This small molecule binds to this protein.
Small molecule (SMILES): CC(=O)N[C@@H]1[C@@H](O)[C@H](O)[C@@H](CO)O[C@H]1O

Binding-site contacts:
Ligand atom O7 contacts residue ASN282 of chain 1.C at 4.5 Å.
Ligand atom C5 contacts residue ASN282 of chain 1.C at 3.6 Å.
Ligand atom C2 contacts residue ASN282 of chain 1.C at 2.5 Å.
Ligand atom C8 contacts residue ASN282 of chain 1.C at 3.5 Å.
Ligand atom C8 contacts residue GLU281 of chain 1.C at 3.4 Å.
Ligand atom C3 contacts residue ASN282 of chain 1.C at 3.8 Å.
Ligand atom C7 contacts residue ASN282 of chain 1.C at 3.6 Å.
Ligand atom C4 contacts residue ASN282 of chain 1.C at 4.2 Å.
Ligand atom O6 contacts residue ASN282 of chain 1.C at 4.5 Å.
Ligand atom C1 contacts residue ASN282 of chain 1.C at 1.4 Å.
Ligand atom N2 contacts residue ASN280 of chain 1.C at 4.1 Å.
Ligand atom C7 contacts residue ASN280 of chain 1.C at 4.5 Å.
Ligand atom N2 contacts residue ASN282 of chain 1.C at 3.0 Å (h-bond).
Ligand atom O7 contacts residue GLU281 of chain 1.C at 3.0 Å (salt-bridge).
Ligand atom O5 contacts residue ASN282 of chain 1.C at 2.3 Å (h-bond).
Ligand atom C7 contacts residue GLU281 of chain 1.C at 3.6 Å.
Ligand atom O7 contacts residue ASN280 of chain 1.C at 4.2 Å.

Sequence of chain 1.C:
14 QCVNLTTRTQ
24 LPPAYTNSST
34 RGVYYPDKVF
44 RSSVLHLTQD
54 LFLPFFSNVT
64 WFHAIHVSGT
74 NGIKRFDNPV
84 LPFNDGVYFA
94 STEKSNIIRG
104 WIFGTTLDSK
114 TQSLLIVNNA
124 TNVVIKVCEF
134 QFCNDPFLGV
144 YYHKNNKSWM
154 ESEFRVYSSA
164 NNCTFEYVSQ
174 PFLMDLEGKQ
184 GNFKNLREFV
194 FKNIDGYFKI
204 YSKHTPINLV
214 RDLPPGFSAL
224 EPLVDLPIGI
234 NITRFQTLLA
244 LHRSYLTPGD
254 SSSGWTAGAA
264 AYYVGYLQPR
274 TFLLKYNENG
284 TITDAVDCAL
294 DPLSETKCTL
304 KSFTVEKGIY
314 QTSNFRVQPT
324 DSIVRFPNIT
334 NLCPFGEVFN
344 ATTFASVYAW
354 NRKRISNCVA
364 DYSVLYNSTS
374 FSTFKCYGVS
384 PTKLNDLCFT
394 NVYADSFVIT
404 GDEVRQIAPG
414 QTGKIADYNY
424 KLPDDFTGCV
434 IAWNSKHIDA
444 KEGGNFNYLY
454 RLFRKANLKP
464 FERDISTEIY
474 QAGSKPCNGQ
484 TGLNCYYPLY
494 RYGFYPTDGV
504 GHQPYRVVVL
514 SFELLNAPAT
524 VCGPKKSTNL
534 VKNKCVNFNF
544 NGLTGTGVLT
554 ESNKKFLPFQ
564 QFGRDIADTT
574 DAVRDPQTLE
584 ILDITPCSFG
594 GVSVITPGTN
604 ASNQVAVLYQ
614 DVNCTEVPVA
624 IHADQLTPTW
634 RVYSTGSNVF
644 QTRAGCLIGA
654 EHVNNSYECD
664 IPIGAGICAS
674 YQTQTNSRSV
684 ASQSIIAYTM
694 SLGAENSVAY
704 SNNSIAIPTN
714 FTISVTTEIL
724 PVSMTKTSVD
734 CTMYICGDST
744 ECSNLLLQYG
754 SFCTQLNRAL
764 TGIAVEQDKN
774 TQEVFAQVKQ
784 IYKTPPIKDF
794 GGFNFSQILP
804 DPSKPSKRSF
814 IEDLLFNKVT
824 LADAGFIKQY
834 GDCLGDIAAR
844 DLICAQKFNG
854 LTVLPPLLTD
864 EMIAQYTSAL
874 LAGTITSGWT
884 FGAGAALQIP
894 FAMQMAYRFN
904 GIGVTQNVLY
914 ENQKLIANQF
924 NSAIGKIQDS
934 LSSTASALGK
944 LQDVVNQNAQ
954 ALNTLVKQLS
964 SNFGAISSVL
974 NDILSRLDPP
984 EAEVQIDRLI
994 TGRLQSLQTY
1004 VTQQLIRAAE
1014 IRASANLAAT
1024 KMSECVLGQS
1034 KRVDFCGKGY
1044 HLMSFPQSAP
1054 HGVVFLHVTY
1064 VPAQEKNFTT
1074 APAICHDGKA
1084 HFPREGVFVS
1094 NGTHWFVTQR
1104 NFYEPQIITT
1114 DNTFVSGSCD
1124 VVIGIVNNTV